Binding-site contacts:
Ligand atom C1 contacts residue 5RP1 of chain 2.O at 0.3 Å.
Ligand atom O6 contacts residue 5RP1 of chain 2.O at 0.8 Å (h-bond).
Ligand atom C3 contacts residue GLY70 of chain 2.E at 3.6 Å.
Ligand atom O9 contacts residue 5RP1 of chain 2.O at 0.7 Å (h-bond).
Ligand atom O8 contacts residue ARG137 of chain 1.E at 3.3 Å (salt-bridge).
Ligand atom O5 contacts residue HIS102 of chain 1.E at 2.9 Å (h-bond).
Ligand atom O4 contacts residue ALA13 of chain 2.E at 3.5 Å.
Ligand atom C4 contacts residue GLU75 of chain 2.E at 2.8 Å.
Ligand atom C3 contacts residue ASP11 of chain 2.E at 3.3 Å.
Ligand atom P1 contacts residue HIS12 of chain 2.E at 3.5 Å.
Ligand atom O3 contacts residue SER71 of chain 2.E at 2.8 Å (h-bond).
Ligand atom O7 contacts residue 5RP1 of chain 2.O at 0.8 Å (h-bond).
Ligand atom O8 contacts residue 5RP1 of chain 2.O at 0.8 Å (h-bond).
Ligand atom C1 contacts residue GLU75 of chain 2.E at 3.0 Å.
Ligand atom C3 contacts residue GLU75 of chain 2.E at 3.2 Å.
Ligand atom C4 contacts residue 5RP1 of chain 2.O at 0.5 Å.
Ligand atom O3 contacts residue 5RP1 of chain 2.O at 0.9 Å (h-bond).
Ligand atom O8 contacts residue ARG141 of chain 1.E at 3.0 Å (salt-bridge).
Ligand atom O8 contacts residue HIS12 of chain 2.E at 3.2 Å (h-bond).
Ligand atom O2 contacts residue SER71 of chain 2.E at 3.1 Å (h-bond).
Ligand atom O2 contacts residue 5RP1 of chain 2.O at 1.1 Å (h-bond).
Ligand atom O4 contacts residue 5RP1 of chain 2.O at 0.5 Å (h-bond).
Ligand atom O5 contacts residue 5RP1 of chain 2.O at 0.5 Å (h-bond).
Ligand atom O4 contacts residue GLY69 of chain 2.E at 3.4 Å.
Ligand atom O2 contacts residue ASN103 of chain 1.E at 3.5 Å (h-bond).
Ligand atom P1 contacts residue 5RP1 of chain 2.O at 0.8 Å.
Ligand atom O7 contacts residue ARG113 of chain 2.E at 2.6 Å (salt-bridge).
Ligand atom C4 contacts residue GLY70 of chain 2.E at 3.4 Å.
Ligand atom O3 contacts residue GLY70 of chain 2.E at 3.3 Å (h-bond).
Ligand atom C2 contacts residue 5RP1 of chain 2.O at 0.5 Å.
Ligand atom O2 contacts residue GLY74 of chain 2.E at 2.7 Å (h-bond).
Ligand atom C5 contacts residue 5RP1 of chain 2.O at 0.5 Å.
Ligand atom O4 contacts residue GLU75 of chain 2.E at 3.2 Å (salt-bridge).
Ligand atom O2 contacts residue GLU75 of chain 2.E at 2.6 Å (salt-bridge).
Ligand atom O9 contacts residue ARG137 of chain 1.E at 3.3 Å (salt-bridge).
Ligand atom C3 contacts residue 5RP1 of chain 2.O at 0.4 Å.
Ligand atom O4 contacts residue ASP11 of chain 2.E at 2.6 Å (salt-bridge).
Ligand atom O6 contacts residue ARG113 of chain 2.E at 3.2 Å (salt-bridge).
Ligand atom O4 contacts residue GLY70 of chain 2.E at 2.7 Å (h-bond).
Ligand atom O7 contacts residue HIS12 of chain 2.E at 2.6 Å (h-bond).

Sequence of chain 2.E:
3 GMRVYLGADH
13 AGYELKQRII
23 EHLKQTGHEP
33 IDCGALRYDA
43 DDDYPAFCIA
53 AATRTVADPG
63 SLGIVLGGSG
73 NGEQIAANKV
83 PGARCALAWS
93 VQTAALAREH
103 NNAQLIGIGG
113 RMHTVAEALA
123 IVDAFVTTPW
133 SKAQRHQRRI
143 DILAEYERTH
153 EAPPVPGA

Sequence of chain 1.E:
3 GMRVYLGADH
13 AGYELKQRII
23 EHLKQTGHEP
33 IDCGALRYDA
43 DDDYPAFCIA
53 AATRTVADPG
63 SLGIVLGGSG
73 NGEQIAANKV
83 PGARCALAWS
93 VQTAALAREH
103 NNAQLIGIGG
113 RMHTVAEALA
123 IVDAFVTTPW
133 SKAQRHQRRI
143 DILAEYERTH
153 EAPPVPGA

This small molecule binds to this protein.
Small molecule (SMILES): O=C[C@H](O)[C@H](O)[C@H](O)COP(=O)(O)O